Binding-site contacts:
Ligand atom PB contacts residue FE1 of chain 1.L at 3.2 Å.
Ligand atom O1B contacts residue HIS84 of chain 1.B at 3.0 Å (h-bond).
Ligand atom O3B contacts residue LYS55 of chain 1.B at 3.0 Å (salt-bridge).
Ligand atom C2 contacts residue TYR78 of chain 1.B at 3.6 Å (hydrophobic).
Ligand atom PB contacts residue FE1 of chain 1.M at 3.5 Å.
Ligand atom O2A contacts residue ASP128 of chain 1.B at 3.3 Å (salt-bridge).
Ligand atom C2 contacts residue PRO171 of chain 1.B at 3.6 Å (hydrophobic).
Ligand atom C4 contacts residue LEU165 of chain 1.B at 3.6 Å (hydrophobic).
Ligand atom C2 contacts residue LEU165 of chain 1.B at 3.6 Å (hydrophobic).
Ligand atom O2B contacts residue ARG134 of chain 1.B at 3.1 Å (salt-bridge).
Ligand atom O1B contacts residue LYS55 of chain 1.B at 3.0 Å (salt-bridge).
Ligand atom O2B contacts residue HIS22 of chain 1.B at 3.1 Å (h-bond).
Ligand atom O1B contacts residue ASP52 of chain 1.B at 3.2 Å (salt-bridge).
Ligand atom PA contacts residue ASP128 of chain 1.B at 3.6 Å.
Ligand atom N1 contacts residue TYR173 of chain 1.B at 3.2 Å (h-bond).
Ligand atom O2B contacts residue ASP52 of chain 1.B at 3.1 Å (salt-bridge).
Ligand atom N2 contacts residue PRO171 of chain 1.B at 2.7 Å (h-bond).
Ligand atom N3 contacts residue LEU165 of chain 1.B at 3.6 Å.
Ligand atom N7 contacts residue THR111 of chain 1.B at 3.5 Å (h-bond).
Ligand atom O6 contacts residue THR176 of chain 1.B at 2.6 Å (h-bond).
Ligand atom O1A contacts residue FE1 of chain 1.L at 2.3 Å.
Ligand atom O2B contacts residue ASP128 of chain 1.B at 3.5 Å (salt-bridge).
Ligand atom O1A contacts residue THR111 of chain 1.B at 2.6 Å (h-bond).
Ligand atom PA contacts residue FE1 of chain 1.L at 3.3 Å.
Ligand atom N2 contacts residue TYR78 of chain 1.B at 2.6 Å (h-bond).
Ligand atom O2B contacts residue FE1 of chain 1.M at 2.4 Å.
Ligand atom O1A contacts residue HIS84 of chain 1.B at 3.1 Å (h-bond).
Ligand atom O3A contacts residue FE1 of chain 1.L at 3.3 Å.
Ligand atom O3A contacts residue ASP128 of chain 1.B at 3.2 Å (salt-bridge).
Ligand atom O2B contacts residue ARG19 of chain 1.B at 2.6 Å (salt-bridge).
Ligand atom PB contacts residue LYS55 of chain 1.B at 3.5 Å.
Ligand atom O3B contacts residue ARG19 of chain 1.B at 3.1 Å (salt-bridge).
Ligand atom O3A contacts residue ARG134 of chain 1.B at 3.5 Å (salt-bridge).
Ligand atom PB contacts residue ARG19 of chain 1.B at 2.9 Å.
Ligand atom N1 contacts residue LEU165 of chain 1.B at 3.6 Å.
Ligand atom O1A contacts residue HIS110 of chain 1.B at 3.2 Å (h-bond).
Ligand atom O1B contacts residue FE1 of chain 1.L at 2.1 Å.
Ligand atom O6 contacts residue TYR173 of chain 1.B at 3.5 Å.
Ligand atom O1B contacts residue ARG19 of chain 1.B at 3.2 Å (salt-bridge).
Ligand atom O1B contacts residue FE1 of chain 1.M at 3.6 Å.

This protein binds this small molecule.
Small molecule (SMILES): Nc1nc2c(ncn2[C@H]2C[C@H](O)[C@@H](CO[P](=O)(O)OP(=O)(O)O)O2)c(=O)[nH]1

Sequence of chain 1.B:
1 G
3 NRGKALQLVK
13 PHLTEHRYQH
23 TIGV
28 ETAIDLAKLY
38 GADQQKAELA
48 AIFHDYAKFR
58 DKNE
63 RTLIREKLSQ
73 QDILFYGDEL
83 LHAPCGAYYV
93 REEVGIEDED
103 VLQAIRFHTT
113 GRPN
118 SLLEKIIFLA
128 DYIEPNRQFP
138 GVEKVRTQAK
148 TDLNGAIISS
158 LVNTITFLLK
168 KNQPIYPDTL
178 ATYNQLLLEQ